Sequence of chain 1.A:
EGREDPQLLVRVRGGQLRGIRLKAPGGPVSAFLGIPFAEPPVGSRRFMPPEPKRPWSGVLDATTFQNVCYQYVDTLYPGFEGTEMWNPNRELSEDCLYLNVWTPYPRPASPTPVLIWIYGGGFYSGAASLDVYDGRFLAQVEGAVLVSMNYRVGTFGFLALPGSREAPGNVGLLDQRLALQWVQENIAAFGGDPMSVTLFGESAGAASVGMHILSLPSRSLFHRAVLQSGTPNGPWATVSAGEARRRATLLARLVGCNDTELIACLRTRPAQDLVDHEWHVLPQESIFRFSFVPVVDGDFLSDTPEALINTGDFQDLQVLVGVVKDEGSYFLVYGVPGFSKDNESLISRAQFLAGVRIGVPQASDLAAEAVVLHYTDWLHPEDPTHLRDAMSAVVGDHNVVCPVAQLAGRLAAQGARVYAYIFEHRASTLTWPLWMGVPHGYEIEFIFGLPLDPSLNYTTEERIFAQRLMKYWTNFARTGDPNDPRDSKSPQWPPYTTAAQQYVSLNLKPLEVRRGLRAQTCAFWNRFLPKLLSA

A small-molecule ligand and the protein it binds are described below.
Small molecule (SMILES): CCN1CCN(C2CCN(C(=O)COc3ccc(-c4ccc(OC)cc4)cc3)CC2)CC1

Binding-site contacts:
Ligand atom C07 contacts residue PHE338 of chain 1.A at 3.5 Å (hydrophobic).
Ligand atom C04 contacts residue ASP74 of chain 1.A at 4.0 Å.
Ligand atom C07 contacts residue TYR337 of chain 1.A at 4.1 Å (hydrophobic).
Ligand atom O18 contacts residue TRP286 of chain 1.A at 3.4 Å.
Ligand atom N03 contacts residue TYR341 of chain 1.A at 4.0 Å.
Ligand atom C22 contacts residue PG01 of chain 1.F at 3.5 Å.
Ligand atom C13 contacts residue TRP86 of chain 1.A at 3.6 Å (hydrophobic).
Ligand atom C11 contacts residue GLY121 of chain 1.A at 3.9 Å.
Ligand atom C21 contacts residue PG01 of chain 1.F at 3.8 Å.
Ligand atom C06 contacts residue PHE338 of chain 1.A at 3.5 Å (hydrophobic).
Ligand atom C13 contacts residue GLU202 of chain 1.A at 3.9 Å.
Ligand atom C02 contacts residue TYR124 of chain 1.A at 3.7 Å (hydrophobic).
Ligand atom C14 contacts residue GLY121 of chain 1.A at 3.5 Å.
Ligand atom C14 contacts residue GLY120 of chain 1.A at 3.4 Å.
Ligand atom N09 contacts residue TYR337 of chain 1.A at 3.8 Å.
Ligand atom C22 contacts residue TYR72 of chain 1.A at 4.2 Å (hydrophobic).
Ligand atom C20 contacts residue PG01 of chain 1.F at 4.1 Å.
Ligand atom C17 contacts residue TYR341 of chain 1.A at 3.8 Å (hydrophobic).
Ligand atom O01 contacts residue TYR341 of chain 1.A at 4.2 Å.
Ligand atom C16 contacts residue TYR337 of chain 1.A at 3.4 Å (hydrophobic).
Ligand atom C32 contacts residue TRP286 of chain 1.A at 3.8 Å (hydrophobic).
Ligand atom C31 contacts residue TRP286 of chain 1.A at 4.1 Å (hydrophobic).
Ligand atom C15 contacts residue HIS447 of chain 1.A at 4.0 Å.
Ligand atom C31 contacts residue TYR72 of chain 1.A at 3.2 Å (hydrophobic).
Ligand atom C17 contacts residue TYR124 of chain 1.A at 3.6 Å (hydrophobic).
Ligand atom C14 contacts residue GLU202 of chain 1.A at 3.2 Å.
Ligand atom C04 contacts residue TYR341 of chain 1.A at 3.6 Å (hydrophobic).
Ligand atom C08 contacts residue TYR337 of chain 1.A at 3.4 Å (hydrophobic).
Ligand atom C20 contacts residue TRP286 of chain 1.A at 4.0 Å (hydrophobic).
Ligand atom C02 contacts residue TYR341 of chain 1.A at 3.9 Å (hydrophobic).
Ligand atom C31 contacts residue PG01 of chain 1.F at 3.9 Å.
Ligand atom C32 contacts residue TYR72 of chain 1.A at 3.8 Å (hydrophobic).
Ligand atom N03 contacts residue TYR124 of chain 1.A at 3.6 Å.
Ligand atom O01 contacts residue PHE338 of chain 1.A at 4.1 Å.
Ligand atom C04 contacts residue TYR124 of chain 1.A at 3.5 Å (hydrophobic).
Ligand atom C14 contacts residue SER203 of chain 1.A at 4.1 Å.
Ligand atom C19 contacts residue TRP286 of chain 1.A at 3.8 Å (hydrophobic).
Ligand atom C23 contacts residue PG01 of chain 1.F at 3.5 Å.
Ligand atom C15 contacts residue TYR337 of chain 1.A at 4.1 Å (hydrophobic).
Ligand atom C05 contacts residue TYR124 of chain 1.A at 3.5 Å (hydrophobic).